Sequence of chain 1.E:
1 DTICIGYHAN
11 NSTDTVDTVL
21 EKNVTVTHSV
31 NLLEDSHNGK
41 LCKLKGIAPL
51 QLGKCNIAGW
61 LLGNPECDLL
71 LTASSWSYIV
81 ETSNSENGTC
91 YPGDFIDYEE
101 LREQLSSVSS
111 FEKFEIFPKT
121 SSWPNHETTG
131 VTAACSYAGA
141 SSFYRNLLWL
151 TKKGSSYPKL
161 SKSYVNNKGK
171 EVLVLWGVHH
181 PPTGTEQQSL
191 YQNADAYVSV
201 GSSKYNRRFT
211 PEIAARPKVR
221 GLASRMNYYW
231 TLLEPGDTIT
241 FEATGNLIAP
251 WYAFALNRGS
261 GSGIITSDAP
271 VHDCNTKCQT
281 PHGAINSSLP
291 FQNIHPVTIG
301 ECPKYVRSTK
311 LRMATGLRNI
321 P

The protein below binds the small molecule below.
Small molecule (SMILES): CC(=O)N[C@H]1[C@H]([C@H](O)[C@H](O)CO)O[C@@](O[C@H]2[C@@H](O)[C@@H](CO)OC[C@@H]2O)(C(=O)O)C[C@@H]1O

Binding-site contacts:
Ligand atom O1A contacts residue THR132 of chain 1.E at 3.4 Å.
Ligand atom O9 contacts residue TYR91 of chain 1.E at 3.2 Å (h-bond).
Ligand atom C7 contacts residue GLU186 of chain 1.E at 3.9 Å.
Ligand atom C11 contacts residue VAL131 of chain 1.E at 4.1 Å (hydrophobic).
Ligand atom C9 contacts residue TYR91 of chain 1.E at 3.1 Å (hydrophobic).
Ligand atom C11 contacts residue TRP149 of chain 1.E at 3.8 Å (hydrophobic).
Ligand atom C1 contacts residue THR132 of chain 1.E at 3.7 Å.
Ligand atom C6 contacts residue VAL131 of chain 1.E at 3.9 Å (hydrophobic).
Ligand atom C7 contacts residue TRP149 of chain 1.E at 3.6 Å (hydrophobic).
Ligand atom O1B contacts residue LEU222 of chain 1.E at 3.9 Å.
Ligand atom C8 contacts residue TRP149 of chain 1.E at 3.9 Å (hydrophobic).
Ligand atom O9 contacts residue SER224 of chain 1.E at 3.1 Å (h-bond).
Ligand atom O9 contacts residue HIS179 of chain 1.E at 3.1 Å (h-bond).
Ligand atom O7 contacts residue GLU186 of chain 1.E at 3.3 Å (salt-bridge).
Ligand atom C10 contacts residue TRP149 of chain 1.E at 4.1 Å (hydrophobic).
Ligand atom C10 contacts residue LEU190 of chain 1.E at 4.0 Å (hydrophobic).
Ligand atom C9 contacts residue GLU186 of chain 1.E at 2.9 Å.
Ligand atom C4 contacts residue VAL131 of chain 1.E at 3.2 Å (hydrophobic).
Ligand atom C8 contacts residue TYR91 of chain 1.E at 3.7 Å (hydrophobic).
Ligand atom C10 contacts residue VAL131 of chain 1.E at 3.9 Å (hydrophobic).
Ligand atom O10 contacts residue LEU190 of chain 1.E at 3.1 Å.
Ligand atom O9 contacts residue GLU186 of chain 1.E at 2.4 Å (salt-bridge).
Ligand atom N5 contacts residue VAL131 of chain 1.E at 2.8 Å (h-bond).
Ligand atom O8 contacts residue SER224 of chain 1.E at 4.1 Å.
Ligand atom O1B contacts residue ALA133 of chain 1.E at 3.5 Å (h-bond).
Ligand atom O8 contacts residue TYR91 of chain 1.E at 3.1 Å (h-bond).
Ligand atom O8 contacts residue TRP149 of chain 1.E at 3.8 Å.
Ligand atom C5 contacts residue VAL131 of chain 1.E at 3.5 Å (hydrophobic).
Ligand atom C9 contacts residue HIS179 of chain 1.E at 3.1 Å.
Ligand atom C8 contacts residue GLU186 of chain 1.E at 3.3 Å.
Ligand atom C9 contacts residue SER224 of chain 1.E at 3.9 Å.
Ligand atom O1A contacts residue ALA133 of chain 1.E at 2.9 Å (h-bond).
Ligand atom O8 contacts residue LEU222 of chain 1.E at 3.5 Å.
Ligand atom C9 contacts residue TRP149 of chain 1.E at 3.7 Å (hydrophobic).
Ligand atom N5 contacts residue TRP149 of chain 1.E at 3.8 Å.
Ligand atom C11 contacts residue GLY130 of chain 1.E at 3.5 Å.
Ligand atom C11 contacts residue THR151 of chain 1.E at 4.0 Å.
Ligand atom O1B contacts residue THR132 of chain 1.E at 2.8 Å (h-bond).
Ligand atom C1 contacts residue ALA133 of chain 1.E at 3.6 Å (hydrophobic).
Ligand atom O4 contacts residue VAL131 of chain 1.E at 3.6 Å (h-bond).